Binding-site contacts:
Ligand atom O7 contacts residue THR18 of chain 2.A at 4.5 Å.
Ligand atom O7 contacts residue ASN16 of chain 2.A at 3.4 Å (h-bond).
Ligand atom C7 contacts residue THR18 of chain 2.A at 4.2 Å.
Ligand atom C5 contacts residue ASN16 of chain 2.A at 3.7 Å.
Ligand atom C4 contacts residue ASN16 of chain 2.A at 4.3 Å.
Ligand atom C8 contacts residue THR18 of chain 2.A at 3.0 Å.
Ligand atom C8 contacts residue ASN32 of chain 2.A at 4.1 Å.
Ligand atom C8 contacts residue THR31 of chain 2.A at 3.6 Å.
Ligand atom C3 contacts residue ASN16 of chain 2.A at 3.9 Å.
Ligand atom C2 contacts residue ASN16 of chain 2.A at 2.5 Å.
Ligand atom C1 contacts residue ASN16 of chain 2.A at 1.5 Å.
Ligand atom N2 contacts residue ASN16 of chain 2.A at 3.0 Å (h-bond).
Ligand atom C8 contacts residue GLY17 of chain 2.A at 4.2 Å.
Ligand atom C8 contacts residue ASN16 of chain 2.A at 3.2 Å.
Ligand atom C7 contacts residue ASN16 of chain 2.A at 3.2 Å.
Ligand atom O5 contacts residue ASN16 of chain 2.A at 2.4 Å (h-bond).

Sequence of chain 2.A:
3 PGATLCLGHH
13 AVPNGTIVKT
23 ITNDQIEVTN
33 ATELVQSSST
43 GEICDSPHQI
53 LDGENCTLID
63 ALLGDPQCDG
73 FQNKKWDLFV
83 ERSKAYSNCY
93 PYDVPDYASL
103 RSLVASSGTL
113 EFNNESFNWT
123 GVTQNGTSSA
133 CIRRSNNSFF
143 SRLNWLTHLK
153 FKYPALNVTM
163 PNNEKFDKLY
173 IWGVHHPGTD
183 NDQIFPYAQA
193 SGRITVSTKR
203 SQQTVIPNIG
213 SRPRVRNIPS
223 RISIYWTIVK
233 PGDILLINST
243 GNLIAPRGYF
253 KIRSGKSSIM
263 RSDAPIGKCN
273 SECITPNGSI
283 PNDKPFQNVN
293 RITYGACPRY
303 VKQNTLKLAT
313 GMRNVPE

The protein below binds the small molecule below.
Small molecule (SMILES): CC(=O)N[C@@H]1[C@@H](O)[C@H](O)[C@@H](CO)O[C@H]1O